This protein binds this small molecule.
Small molecule (SMILES): Nc1ncnc2c1ncn2[C@@H]1O[C@H](COP(=O)(O)OP(=O)(O)OP(O)(O)=S)[C@@H](O)[C@H]1O

Sequence of chain 1.B:
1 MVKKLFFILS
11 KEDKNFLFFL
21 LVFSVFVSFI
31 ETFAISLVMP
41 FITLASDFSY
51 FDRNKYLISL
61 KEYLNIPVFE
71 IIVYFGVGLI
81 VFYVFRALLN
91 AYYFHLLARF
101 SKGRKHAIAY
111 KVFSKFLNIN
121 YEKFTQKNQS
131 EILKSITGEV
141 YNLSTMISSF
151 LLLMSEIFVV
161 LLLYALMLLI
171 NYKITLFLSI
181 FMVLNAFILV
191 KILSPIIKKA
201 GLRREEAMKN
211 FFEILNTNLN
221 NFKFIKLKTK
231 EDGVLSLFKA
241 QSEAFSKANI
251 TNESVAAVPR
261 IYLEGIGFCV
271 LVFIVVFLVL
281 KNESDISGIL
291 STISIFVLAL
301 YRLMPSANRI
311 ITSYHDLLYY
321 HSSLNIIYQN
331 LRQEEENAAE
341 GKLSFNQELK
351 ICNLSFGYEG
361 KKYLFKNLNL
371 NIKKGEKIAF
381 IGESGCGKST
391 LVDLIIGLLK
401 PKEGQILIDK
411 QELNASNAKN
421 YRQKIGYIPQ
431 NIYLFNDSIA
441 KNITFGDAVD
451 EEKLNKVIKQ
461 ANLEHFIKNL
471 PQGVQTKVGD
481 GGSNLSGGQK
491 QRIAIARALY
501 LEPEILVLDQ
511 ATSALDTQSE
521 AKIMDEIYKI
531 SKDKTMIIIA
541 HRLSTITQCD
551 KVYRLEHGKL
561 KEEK

Sequence of chain 1.A:
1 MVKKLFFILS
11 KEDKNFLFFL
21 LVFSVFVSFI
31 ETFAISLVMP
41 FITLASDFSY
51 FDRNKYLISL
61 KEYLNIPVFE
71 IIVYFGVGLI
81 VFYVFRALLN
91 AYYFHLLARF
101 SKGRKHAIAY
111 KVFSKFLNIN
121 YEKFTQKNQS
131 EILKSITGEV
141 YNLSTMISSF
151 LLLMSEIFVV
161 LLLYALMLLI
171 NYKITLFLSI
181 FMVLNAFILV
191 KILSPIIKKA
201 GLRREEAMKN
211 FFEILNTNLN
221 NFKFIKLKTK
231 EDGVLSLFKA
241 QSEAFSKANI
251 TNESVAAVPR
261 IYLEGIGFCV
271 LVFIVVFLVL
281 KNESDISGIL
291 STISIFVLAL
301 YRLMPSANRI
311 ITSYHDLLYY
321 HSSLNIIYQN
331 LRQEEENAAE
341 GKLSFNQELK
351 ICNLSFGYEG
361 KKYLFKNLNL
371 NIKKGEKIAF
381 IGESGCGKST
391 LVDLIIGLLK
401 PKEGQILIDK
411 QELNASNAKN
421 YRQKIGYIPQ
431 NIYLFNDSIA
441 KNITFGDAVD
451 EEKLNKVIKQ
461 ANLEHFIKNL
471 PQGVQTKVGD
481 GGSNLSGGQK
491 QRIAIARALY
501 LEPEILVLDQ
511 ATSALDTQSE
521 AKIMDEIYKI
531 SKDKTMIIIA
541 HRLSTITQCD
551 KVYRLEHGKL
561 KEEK

Binding-site contacts:
Ligand atom C4 contacts residue ASN484 of chain 1.A at 3.5 Å.
Ligand atom PB contacts residue MG1 of chain 1.G at 3.2 Å.
Ligand atom C2 contacts residue TYR358 of chain 1.B at 3.3 Å (hydrophobic).
Ligand atom O2B contacts residue LYS388 of chain 1.B at 3.3 Å (salt-bridge).
Ligand atom C5 contacts residue TYR358 of chain 1.B at 3.4 Å (hydrophobic).
Ligand atom O2B contacts residue GLY385 of chain 1.B at 3.4 Å (h-bond).
Ligand atom O2A contacts residue SER486 of chain 1.A at 2.9 Å.
Ligand atom O2G contacts residue SER486 of chain 1.A at 2.8 Å (h-bond).
Ligand atom S1G contacts residue MG1 of chain 1.G at 3.4 Å.
Ligand atom N3 contacts residue TYR358 of chain 1.B at 3.0 Å.
Ligand atom C6 contacts residue SER483 of chain 1.A at 3.2 Å.
Ligand atom C1' contacts residue TYR358 of chain 1.B at 3.5 Å (hydrophobic).
Ligand atom O3B contacts residue MG1 of chain 1.G at 2.3 Å.
Ligand atom O2G contacts residue GLY385 of chain 1.B at 2.8 Å (h-bond).
Ligand atom O1B contacts residue MG1 of chain 1.G at 3.0 Å.
Ligand atom C4 contacts residue TYR358 of chain 1.B at 3.0 Å (hydrophobic).
Ligand atom O3G contacts residue LYS388 of chain 1.B at 2.9 Å (salt-bridge).
Ligand atom O3A contacts residue GLY387 of chain 1.B at 3.4 Å.
Ligand atom C6 contacts residue ASN484 of chain 1.A at 3.3 Å.
Ligand atom C5' contacts residue GLY385 of chain 1.B at 3.3 Å.
Ligand atom N6 contacts residue THR125 of chain 1.B at 3.0 Å.
Ligand atom N1 contacts residue ASN484 of chain 1.A at 2.8 Å (h-bond).
Ligand atom O2G contacts residue SER384 of chain 1.B at 3.3 Å.
Ligand atom N6 contacts residue SER483 of chain 1.A at 2.5 Å (h-bond).
Ligand atom O4' contacts residue LEU364 of chain 1.B at 3.1 Å.
Ligand atom S1G contacts residue GLN510 of chain 1.B at 3.4 Å (h-bond).
Ligand atom O3A contacts residue SER486 of chain 1.A at 3.1 Å.
Ligand atom N9 contacts residue TYR358 of chain 1.B at 3.1 Å.
Ligand atom PB contacts residue LYS388 of chain 1.B at 3.4 Å.
Ligand atom O2B contacts residue CYS386 of chain 1.B at 3.5 Å (h-bond).
Ligand atom O3B contacts residue SER486 of chain 1.A at 3.5 Å.
Ligand atom PG contacts residue MG1 of chain 1.G at 3.3 Å.
Ligand atom O1B contacts residue GLY387 of chain 1.B at 3.2 Å.
Ligand atom O1A contacts residue THR390 of chain 1.B at 2.3 Å (h-bond).
Ligand atom O1B contacts residue SER389 of chain 1.B at 2.3 Å (h-bond).
Ligand atom S1G contacts residue GLN430 of chain 1.B at 3.2 Å (h-bond).
Ligand atom O1B contacts residue LYS388 of chain 1.B at 2.7 Å (salt-bridge).
Ligand atom O1A contacts residue GLY387 of chain 1.B at 3.4 Å.
Ligand atom N3 contacts residue LYS361 of chain 1.B at 3.4 Å.
Ligand atom O2B contacts residue GLY387 of chain 1.B at 2.9 Å (h-bond).